Binding-site contacts:
Ligand atom O1B contacts residue TYR543 of chain 1.A at 2.6 Å (h-bond).
Ligand atom O2B contacts residue GLY395 of chain 1.A at 3.5 Å.
Ligand atom O7 contacts residue TYR477 of chain 1.A at 3.6 Å.
Ligand atom PA contacts residue GLY448 of chain 1.A at 3.5 Å.
Ligand atom O2A contacts residue GLY448 of chain 1.A at 2.7 Å (h-bond).
Ligand atom O1B contacts residue PHE397 of chain 1.A at 3.4 Å.
Ligand atom O3B contacts residue ASP474 of chain 1.A at 3.3 Å (salt-bridge).
Ligand atom O2B contacts residue SER396 of chain 1.A at 2.8 Å (h-bond).
Ligand atom CM2 contacts residue PRO83 of chain 2.A at 3.6 Å (hydrophobic).
Ligand atom CM2 contacts residue ASN87 of chain 2.A at 3.5 Å.
Ligand atom N3' contacts residue GLN420 of chain 1.A at 3.6 Å (h-bond).
Ligand atom C6' contacts residue GLU57 of chain 2.A at 3.1 Å.
Ligand atom O3A contacts residue GLY448 of chain 1.A at 3.4 Å (h-bond).
Ligand atom N3 contacts residue VAL480 of chain 1.A at 3.5 Å.
Ligand atom C2' contacts residue MET422 of chain 1.A at 3.6 Å (hydrophobic).
Ligand atom O3B contacts residue ASN478 of chain 1.A at 2.7 Å (h-bond).
Ligand atom O3A contacts residue MET394 of chain 1.A at 3.6 Å.
Ligand atom O2B contacts residue MET479 of chain 1.A at 2.9 Å (h-bond).
Ligand atom N4' contacts residue GLN420 of chain 1.A at 2.6 Å (h-bond).
Ligand atom O2A contacts residue GLY476 of chain 1.A at 3.1 Å (h-bond).
Ligand atom O3B contacts residue MG1 of chain 1.D at 1.9 Å.
Ligand atom N1' contacts residue GLU57 of chain 2.A at 2.5 Å (salt-bridge).
Ligand atom C9 contacts residue GLN420 of chain 1.A at 3.5 Å.
Ligand atom O9 contacts residue GLN420 of chain 1.A at 3.4 Å (h-bond).
Ligand atom O2B contacts residue ASN478 of chain 1.A at 3.4 Å.
Ligand atom S1 contacts residue MET394 of chain 1.A at 3.6 Å.
Ligand atom C4 contacts residue VAL480 of chain 1.A at 3.6 Å (hydrophobic).
Ligand atom C4' contacts residue GLN420 of chain 1.A at 3.6 Å.
Ligand atom PA contacts residue MG1 of chain 1.D at 3.1 Å.
Ligand atom C7' contacts residue PRO33 of chain 2.A at 3.3 Å (hydrophobic).
Ligand atom O2A contacts residue ASP447 of chain 1.A at 2.7 Å (salt-bridge).
Ligand atom O1A contacts residue MG1 of chain 1.D at 3.2 Å.
Ligand atom O7 contacts residue MG1 of chain 1.D at 3.6 Å.
Ligand atom O2A contacts residue MG1 of chain 1.D at 2.0 Å.
Ligand atom O3B contacts residue GLY476 of chain 1.A at 2.8 Å (h-bond).
Ligand atom CM4 contacts residue VAL480 of chain 1.A at 3.6 Å (hydrophobic).
Ligand atom O3A contacts residue GLY449 of chain 1.A at 3.0 Å (h-bond).
Ligand atom O1B contacts residue MG1 of chain 1.D at 3.5 Å.
Ligand atom PB contacts residue MG1 of chain 1.D at 3.0 Å.
Ligand atom N3' contacts residue MET422 of chain 1.A at 3.3 Å.

This protein binds this small molecule.
Small molecule (SMILES): CC1=C(CCO[P](=O)(O)OP(=O)(O)O)S[C@@]2([C@H](C)O)Nc3nc(C)ncc3CN12

Sequence of chain 2.A:
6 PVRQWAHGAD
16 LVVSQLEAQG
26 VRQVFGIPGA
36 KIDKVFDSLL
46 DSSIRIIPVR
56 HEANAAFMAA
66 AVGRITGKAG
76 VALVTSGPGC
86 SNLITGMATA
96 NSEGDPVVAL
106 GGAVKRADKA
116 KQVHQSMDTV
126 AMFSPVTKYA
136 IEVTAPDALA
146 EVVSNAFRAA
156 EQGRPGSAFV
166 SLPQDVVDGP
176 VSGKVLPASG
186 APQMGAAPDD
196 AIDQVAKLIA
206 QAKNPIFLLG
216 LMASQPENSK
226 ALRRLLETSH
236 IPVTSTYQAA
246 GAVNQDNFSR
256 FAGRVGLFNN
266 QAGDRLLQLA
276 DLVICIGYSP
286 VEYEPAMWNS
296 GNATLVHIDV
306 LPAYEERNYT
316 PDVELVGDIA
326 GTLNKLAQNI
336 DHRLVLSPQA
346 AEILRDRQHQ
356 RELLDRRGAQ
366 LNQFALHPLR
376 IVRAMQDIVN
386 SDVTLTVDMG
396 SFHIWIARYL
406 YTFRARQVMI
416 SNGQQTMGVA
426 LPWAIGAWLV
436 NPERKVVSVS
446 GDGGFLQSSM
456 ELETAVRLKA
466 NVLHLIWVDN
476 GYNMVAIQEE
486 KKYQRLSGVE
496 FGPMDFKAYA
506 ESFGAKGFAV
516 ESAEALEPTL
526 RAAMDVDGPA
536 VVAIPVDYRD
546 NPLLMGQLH

Sequence of chain 1.A:
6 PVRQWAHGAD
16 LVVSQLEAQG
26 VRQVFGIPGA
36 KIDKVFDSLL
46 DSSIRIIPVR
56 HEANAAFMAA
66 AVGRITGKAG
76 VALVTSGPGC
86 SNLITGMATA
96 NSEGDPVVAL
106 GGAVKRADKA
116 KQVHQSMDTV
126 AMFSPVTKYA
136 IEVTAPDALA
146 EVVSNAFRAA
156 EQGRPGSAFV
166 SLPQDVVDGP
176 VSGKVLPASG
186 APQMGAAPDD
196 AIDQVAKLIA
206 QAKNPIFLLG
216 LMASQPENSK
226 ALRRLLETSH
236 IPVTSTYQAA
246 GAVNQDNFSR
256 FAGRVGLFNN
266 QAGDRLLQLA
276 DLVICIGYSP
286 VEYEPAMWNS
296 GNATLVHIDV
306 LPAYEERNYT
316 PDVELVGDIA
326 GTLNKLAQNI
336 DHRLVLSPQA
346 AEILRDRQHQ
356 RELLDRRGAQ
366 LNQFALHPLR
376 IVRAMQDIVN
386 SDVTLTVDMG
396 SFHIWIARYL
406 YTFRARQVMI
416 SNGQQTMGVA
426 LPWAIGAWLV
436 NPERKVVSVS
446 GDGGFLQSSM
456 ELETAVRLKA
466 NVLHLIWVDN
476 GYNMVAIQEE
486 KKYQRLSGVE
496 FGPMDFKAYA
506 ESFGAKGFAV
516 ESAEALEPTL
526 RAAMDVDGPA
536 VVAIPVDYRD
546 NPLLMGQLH